This small molecule binds to this protein.
Small molecule (SMILES): CC(=O)N[C@H]1[C@H](O[C@H]2[C@H](O)[C@@H](NC(C)=O)CO[C@@H]2CO)O[C@H](CO)[C@@H](O)[C@@H]1O

Sequence of chain 51.Y:
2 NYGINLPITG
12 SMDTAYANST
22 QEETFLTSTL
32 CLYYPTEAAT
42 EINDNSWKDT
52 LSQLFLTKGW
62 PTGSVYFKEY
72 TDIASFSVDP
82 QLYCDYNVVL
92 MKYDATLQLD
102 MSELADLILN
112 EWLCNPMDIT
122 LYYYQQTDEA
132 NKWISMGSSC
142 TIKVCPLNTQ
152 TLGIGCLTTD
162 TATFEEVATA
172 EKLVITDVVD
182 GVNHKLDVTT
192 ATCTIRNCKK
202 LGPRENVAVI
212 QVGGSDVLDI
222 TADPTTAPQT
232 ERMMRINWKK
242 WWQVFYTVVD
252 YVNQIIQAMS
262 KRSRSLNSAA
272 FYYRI

Binding-site contacts:
Ligand atom O7 contacts residue ASN19 of chain 51.Y at 4.4 Å.
Ligand atom C4 contacts residue ASN19 of chain 51.Y at 4.5 Å.
Ligand atom O5 contacts residue ASN19 of chain 51.Y at 2.2 Å (h-bond).
Ligand atom C2 contacts residue ASN19 of chain 51.Y at 3.4 Å.
Ligand atom C5 contacts residue ASN19 of chain 51.Y at 3.3 Å.
Ligand atom N2 contacts residue ASN19 of chain 51.Y at 4.0 Å.
Ligand atom C6 contacts residue ASN19 of chain 51.Y at 4.1 Å.
Ligand atom O6 contacts residue ASN19 of chain 51.Y at 4.4 Å.
Ligand atom C1 contacts residue ASN19 of chain 51.Y at 1.9 Å.
Ligand atom C8 contacts residue TYR17 of chain 51.Y at 4.0 Å (hydrophobic).
Ligand atom C3 contacts residue ASN19 of chain 51.Y at 4.4 Å.